The small molecule below binds the protein below.
Small molecule (SMILES): CC(=O)N[C@@H]1[C@@H](O)[C@H](O)[C@@H](CO)O[C@H]1O

Sequence of chain 1.A:
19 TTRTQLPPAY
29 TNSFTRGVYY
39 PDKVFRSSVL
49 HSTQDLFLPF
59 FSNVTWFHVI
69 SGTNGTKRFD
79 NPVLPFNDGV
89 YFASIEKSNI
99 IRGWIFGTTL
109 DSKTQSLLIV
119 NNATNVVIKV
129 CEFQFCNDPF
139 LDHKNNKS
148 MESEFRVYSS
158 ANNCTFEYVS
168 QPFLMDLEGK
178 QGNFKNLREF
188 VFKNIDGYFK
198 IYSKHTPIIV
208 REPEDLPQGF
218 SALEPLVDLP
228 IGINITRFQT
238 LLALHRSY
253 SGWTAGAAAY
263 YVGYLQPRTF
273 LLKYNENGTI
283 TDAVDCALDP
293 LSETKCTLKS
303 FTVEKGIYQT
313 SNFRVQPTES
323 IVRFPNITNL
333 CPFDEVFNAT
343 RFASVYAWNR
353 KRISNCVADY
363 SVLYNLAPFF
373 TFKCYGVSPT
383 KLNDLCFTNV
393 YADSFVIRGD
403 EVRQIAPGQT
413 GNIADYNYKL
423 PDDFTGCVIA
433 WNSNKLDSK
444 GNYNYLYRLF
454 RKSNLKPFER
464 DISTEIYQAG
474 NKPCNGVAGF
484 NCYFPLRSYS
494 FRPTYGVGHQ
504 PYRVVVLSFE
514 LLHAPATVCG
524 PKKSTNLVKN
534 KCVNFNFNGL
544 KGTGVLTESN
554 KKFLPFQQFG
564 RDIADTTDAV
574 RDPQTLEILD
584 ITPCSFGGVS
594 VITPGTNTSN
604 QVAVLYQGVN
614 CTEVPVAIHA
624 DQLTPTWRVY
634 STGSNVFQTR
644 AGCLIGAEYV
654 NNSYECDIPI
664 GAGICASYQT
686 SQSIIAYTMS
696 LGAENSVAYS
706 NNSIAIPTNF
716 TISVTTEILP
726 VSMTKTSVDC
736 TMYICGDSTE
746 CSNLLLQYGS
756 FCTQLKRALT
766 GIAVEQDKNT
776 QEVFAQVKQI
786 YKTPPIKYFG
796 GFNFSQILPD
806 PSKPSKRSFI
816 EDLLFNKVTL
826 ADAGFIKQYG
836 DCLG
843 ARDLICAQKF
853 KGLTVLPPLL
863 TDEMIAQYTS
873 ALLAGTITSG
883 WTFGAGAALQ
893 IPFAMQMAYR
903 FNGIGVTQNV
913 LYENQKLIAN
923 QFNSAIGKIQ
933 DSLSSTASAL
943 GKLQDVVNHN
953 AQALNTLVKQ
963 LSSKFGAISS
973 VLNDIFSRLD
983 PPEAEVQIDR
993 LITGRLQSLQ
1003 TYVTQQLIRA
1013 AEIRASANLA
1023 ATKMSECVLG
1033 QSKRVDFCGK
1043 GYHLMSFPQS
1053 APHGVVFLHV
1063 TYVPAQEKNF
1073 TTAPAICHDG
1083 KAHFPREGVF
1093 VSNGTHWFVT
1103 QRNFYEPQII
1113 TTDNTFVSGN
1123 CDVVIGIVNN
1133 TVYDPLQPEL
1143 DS

Binding-site contacts:
Ligand atom C3 contacts residue ASN654 of chain 1.A at 3.7 Å.
Ligand atom O6 contacts residue ASN654 of chain 1.A at 4.4 Å.
Ligand atom O3 contacts residue ASN654 of chain 1.A at 3.6 Å.
Ligand atom N2 contacts residue ASN654 of chain 1.A at 3.2 Å (h-bond).
Ligand atom C5 contacts residue ASN654 of chain 1.A at 3.7 Å.
Ligand atom C2 contacts residue ASN654 of chain 1.A at 2.5 Å.
Ligand atom C1 contacts residue ASN654 of chain 1.A at 1.4 Å.
Ligand atom C8 contacts residue ASN654 of chain 1.A at 3.5 Å.
Ligand atom O5 contacts residue ASN654 of chain 1.A at 2.4 Å (h-bond).
Ligand atom C4 contacts residue ASN654 of chain 1.A at 4.2 Å.
Ligand atom C7 contacts residue ASN654 of chain 1.A at 3.7 Å.